Sequence of chain 1.D:
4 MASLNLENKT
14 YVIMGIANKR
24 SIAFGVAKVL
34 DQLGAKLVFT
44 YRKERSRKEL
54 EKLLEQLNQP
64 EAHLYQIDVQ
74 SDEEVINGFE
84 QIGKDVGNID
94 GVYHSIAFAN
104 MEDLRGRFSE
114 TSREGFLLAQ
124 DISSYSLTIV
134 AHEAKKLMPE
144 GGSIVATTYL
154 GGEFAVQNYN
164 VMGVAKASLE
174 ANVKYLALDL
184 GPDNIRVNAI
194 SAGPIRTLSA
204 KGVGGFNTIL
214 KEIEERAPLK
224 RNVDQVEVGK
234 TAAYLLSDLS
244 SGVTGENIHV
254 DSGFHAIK

Binding-site contacts:
Ligand atom C05 contacts residue ASN161 of chain 1.D at 3.8 Å.
Ligand atom C37 contacts residue NDP1 of chain 1.O at 3.3 Å.
Ligand atom O38 contacts residue NDP1 of chain 1.O at 2.9 Å (h-bond).
Ligand atom O29 contacts residue NDP1 of chain 1.O at 3.4 Å.
Ligand atom C36 contacts residue NDP1 of chain 1.O at 3.6 Å.
Ligand atom O38 contacts residue LYS169 of chain 1.D at 3.6 Å.
Ligand atom C32 contacts residue TYR152 of chain 1.D at 3.8 Å (hydrophobic).
Ligand atom O39 contacts residue NDP1 of chain 1.O at 3.1 Å.
Ligand atom C01 contacts residue VAL159 of chain 1.D at 3.6 Å (hydrophobic).
Ligand atom N28 contacts residue ALA100 of chain 1.D at 3.0 Å (h-bond).
Ligand atom O26 contacts residue SER202 of chain 1.D at 3.4 Å (h-bond).
Ligand atom C27 contacts residue SER202 of chain 1.D at 3.5 Å.
Ligand atom C11 contacts residue SER202 of chain 1.D at 3.4 Å.
Ligand atom C13 contacts residue SER202 of chain 1.D at 3.5 Å.
Ligand atom C05 contacts residue VAL206 of chain 1.D at 3.5 Å (hydrophobic).
Ligand atom C12 contacts residue SER202 of chain 1.D at 3.4 Å.
Ligand atom C37 contacts residue TYR162 of chain 1.D at 3.2 Å (hydrophobic).
Ligand atom C34 contacts residue NDP1 of chain 1.O at 3.6 Å.
Ligand atom N28 contacts residue SER202 of chain 1.D at 2.7 Å (h-bond).
Ligand atom O17 contacts residue ALA102 of chain 1.D at 2.4 Å (h-bond).
Ligand atom O38 contacts residue TYR162 of chain 1.D at 2.2 Å (h-bond).
Ligand atom C25 contacts residue NDP1 of chain 1.O at 3.6 Å.
Ligand atom C01 contacts residue TYR162 of chain 1.D at 3.7 Å (hydrophobic).
Ligand atom C06 contacts residue VAL206 of chain 1.D at 3.6 Å (hydrophobic).
Ligand atom C36 contacts residue TYR162 of chain 1.D at 3.4 Å (hydrophobic).
Ligand atom O21 contacts residue PHE101 of chain 1.D at 3.5 Å.
Ligand atom C01 contacts residue GLN160 of chain 1.D at 3.7 Å.
Ligand atom C35 contacts residue NDP1 of chain 1.O at 3.5 Å.
Ligand atom C32 contacts residue ILE212 of chain 1.D at 3.8 Å (hydrophobic).
Ligand atom C03 contacts residue ILE212 of chain 1.D at 3.7 Å (hydrophobic).
Ligand atom C30 contacts residue TYR162 of chain 1.D at 3.4 Å (hydrophobic).
Ligand atom O14 contacts residue ALA102 of chain 1.D at 3.1 Å (h-bond).
Ligand atom C08 contacts residue LEU107 of chain 1.D at 3.7 Å (hydrophobic).
Ligand atom C16 contacts residue PHE101 of chain 1.D at 3.3 Å (hydrophobic).
Ligand atom C33 contacts residue NDP1 of chain 1.O at 3.5 Å.
Ligand atom C02 contacts residue TYR162 of chain 1.D at 3.8 Å (hydrophobic).
Ligand atom O14 contacts residue PHE101 of chain 1.D at 3.4 Å.
Ligand atom O17 contacts residue PHE101 of chain 1.D at 3.3 Å.
Ligand atom C16 contacts residue ALA102 of chain 1.D at 3.6 Å (hydrophobic).
Ligand atom C15 contacts residue SER202 of chain 1.D at 3.8 Å.

This small molecule binds to this protein.
Small molecule (SMILES): C=C(CC/C=C\C=C\C[C@H](C)CC(=O)C[C@@H](O)CNC(=O)[C@H](C)[C@@H](C)OC(N)=O)C[C@@H](C)C/C(C)=C/C(=O)O